Sequence of chain 1.C:
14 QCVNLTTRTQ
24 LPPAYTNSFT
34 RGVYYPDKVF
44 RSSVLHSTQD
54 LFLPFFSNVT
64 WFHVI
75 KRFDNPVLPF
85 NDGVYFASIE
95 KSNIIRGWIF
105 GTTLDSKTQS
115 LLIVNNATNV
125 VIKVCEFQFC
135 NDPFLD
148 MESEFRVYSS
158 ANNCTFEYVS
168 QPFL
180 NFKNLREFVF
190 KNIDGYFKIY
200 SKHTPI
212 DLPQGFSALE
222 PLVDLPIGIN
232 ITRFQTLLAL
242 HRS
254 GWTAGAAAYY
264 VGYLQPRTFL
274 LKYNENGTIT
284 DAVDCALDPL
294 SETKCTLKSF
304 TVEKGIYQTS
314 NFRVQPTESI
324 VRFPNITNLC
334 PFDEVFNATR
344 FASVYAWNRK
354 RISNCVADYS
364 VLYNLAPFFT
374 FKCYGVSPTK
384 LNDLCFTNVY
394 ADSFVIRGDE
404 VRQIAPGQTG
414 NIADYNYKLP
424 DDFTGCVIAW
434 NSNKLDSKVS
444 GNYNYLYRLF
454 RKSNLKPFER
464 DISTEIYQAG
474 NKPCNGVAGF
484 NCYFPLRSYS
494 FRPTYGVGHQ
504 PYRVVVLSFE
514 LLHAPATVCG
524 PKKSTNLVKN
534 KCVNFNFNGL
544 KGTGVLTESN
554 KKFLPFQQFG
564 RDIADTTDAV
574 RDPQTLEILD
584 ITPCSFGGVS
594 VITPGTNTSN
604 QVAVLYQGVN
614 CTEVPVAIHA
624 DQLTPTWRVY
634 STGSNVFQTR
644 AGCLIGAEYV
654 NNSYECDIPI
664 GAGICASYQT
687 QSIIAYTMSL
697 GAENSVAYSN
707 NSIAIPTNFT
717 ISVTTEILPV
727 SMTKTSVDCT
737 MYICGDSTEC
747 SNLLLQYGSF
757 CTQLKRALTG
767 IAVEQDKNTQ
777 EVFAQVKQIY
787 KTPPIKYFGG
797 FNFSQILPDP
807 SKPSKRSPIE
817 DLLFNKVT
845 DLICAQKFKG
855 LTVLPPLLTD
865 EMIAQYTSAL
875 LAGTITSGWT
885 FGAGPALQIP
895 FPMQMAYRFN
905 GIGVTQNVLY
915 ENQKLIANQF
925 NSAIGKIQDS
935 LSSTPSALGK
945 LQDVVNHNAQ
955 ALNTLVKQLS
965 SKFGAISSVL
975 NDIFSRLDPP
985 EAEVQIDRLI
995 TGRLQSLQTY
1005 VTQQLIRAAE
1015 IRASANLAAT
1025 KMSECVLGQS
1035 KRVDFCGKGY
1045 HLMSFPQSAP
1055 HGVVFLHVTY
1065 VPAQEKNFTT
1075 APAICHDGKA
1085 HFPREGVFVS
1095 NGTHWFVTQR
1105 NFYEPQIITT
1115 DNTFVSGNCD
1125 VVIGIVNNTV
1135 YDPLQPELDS

Binding-site contacts:
Ligand atom C7 contacts residue GLU278 of chain 1.C at 4.0 Å.
Ligand atom C7 contacts residue ASN277 of chain 1.C at 4.1 Å.
Ligand atom C2 contacts residue ASN279 of chain 1.C at 2.4 Å.
Ligand atom O5 contacts residue LYS555 of chain 1.B at 3.2 Å (salt-bridge).
Ligand atom O6 contacts residue LYS555 of chain 1.B at 3.2 Å (salt-bridge).
Ligand atom C6 contacts residue LYS555 of chain 1.B at 3.2 Å.
Ligand atom N2 contacts residue ASN279 of chain 1.C at 2.8 Å (h-bond).
Ligand atom O7 contacts residue ASN279 of chain 1.C at 3.6 Å.
Ligand atom C1 contacts residue LYS555 of chain 1.B at 4.4 Å.
Ligand atom C8 contacts residue ASN277 of chain 1.C at 3.6 Å.
Ligand atom C3 contacts residue ASN279 of chain 1.C at 3.8 Å.
Ligand atom C4 contacts residue ASN279 of chain 1.C at 4.2 Å.
Ligand atom C7 contacts residue ASN279 of chain 1.C at 3.4 Å.
Ligand atom C5 contacts residue ASN279 of chain 1.C at 3.7 Å.
Ligand atom O5 contacts residue ASN279 of chain 1.C at 2.5 Å (h-bond).
Ligand atom C1 contacts residue ASN279 of chain 1.C at 1.4 Å.
Ligand atom O7 contacts residue GLU278 of chain 1.C at 3.9 Å.
Ligand atom N2 contacts residue ASN277 of chain 1.C at 4.2 Å.
Ligand atom C5 contacts residue LYS555 of chain 1.B at 3.8 Å.
Ligand atom C8 contacts residue GLU278 of chain 1.C at 3.4 Å.
Ligand atom C8 contacts residue ASN279 of chain 1.C at 4.5 Å.

Sequence of chain 1.B:
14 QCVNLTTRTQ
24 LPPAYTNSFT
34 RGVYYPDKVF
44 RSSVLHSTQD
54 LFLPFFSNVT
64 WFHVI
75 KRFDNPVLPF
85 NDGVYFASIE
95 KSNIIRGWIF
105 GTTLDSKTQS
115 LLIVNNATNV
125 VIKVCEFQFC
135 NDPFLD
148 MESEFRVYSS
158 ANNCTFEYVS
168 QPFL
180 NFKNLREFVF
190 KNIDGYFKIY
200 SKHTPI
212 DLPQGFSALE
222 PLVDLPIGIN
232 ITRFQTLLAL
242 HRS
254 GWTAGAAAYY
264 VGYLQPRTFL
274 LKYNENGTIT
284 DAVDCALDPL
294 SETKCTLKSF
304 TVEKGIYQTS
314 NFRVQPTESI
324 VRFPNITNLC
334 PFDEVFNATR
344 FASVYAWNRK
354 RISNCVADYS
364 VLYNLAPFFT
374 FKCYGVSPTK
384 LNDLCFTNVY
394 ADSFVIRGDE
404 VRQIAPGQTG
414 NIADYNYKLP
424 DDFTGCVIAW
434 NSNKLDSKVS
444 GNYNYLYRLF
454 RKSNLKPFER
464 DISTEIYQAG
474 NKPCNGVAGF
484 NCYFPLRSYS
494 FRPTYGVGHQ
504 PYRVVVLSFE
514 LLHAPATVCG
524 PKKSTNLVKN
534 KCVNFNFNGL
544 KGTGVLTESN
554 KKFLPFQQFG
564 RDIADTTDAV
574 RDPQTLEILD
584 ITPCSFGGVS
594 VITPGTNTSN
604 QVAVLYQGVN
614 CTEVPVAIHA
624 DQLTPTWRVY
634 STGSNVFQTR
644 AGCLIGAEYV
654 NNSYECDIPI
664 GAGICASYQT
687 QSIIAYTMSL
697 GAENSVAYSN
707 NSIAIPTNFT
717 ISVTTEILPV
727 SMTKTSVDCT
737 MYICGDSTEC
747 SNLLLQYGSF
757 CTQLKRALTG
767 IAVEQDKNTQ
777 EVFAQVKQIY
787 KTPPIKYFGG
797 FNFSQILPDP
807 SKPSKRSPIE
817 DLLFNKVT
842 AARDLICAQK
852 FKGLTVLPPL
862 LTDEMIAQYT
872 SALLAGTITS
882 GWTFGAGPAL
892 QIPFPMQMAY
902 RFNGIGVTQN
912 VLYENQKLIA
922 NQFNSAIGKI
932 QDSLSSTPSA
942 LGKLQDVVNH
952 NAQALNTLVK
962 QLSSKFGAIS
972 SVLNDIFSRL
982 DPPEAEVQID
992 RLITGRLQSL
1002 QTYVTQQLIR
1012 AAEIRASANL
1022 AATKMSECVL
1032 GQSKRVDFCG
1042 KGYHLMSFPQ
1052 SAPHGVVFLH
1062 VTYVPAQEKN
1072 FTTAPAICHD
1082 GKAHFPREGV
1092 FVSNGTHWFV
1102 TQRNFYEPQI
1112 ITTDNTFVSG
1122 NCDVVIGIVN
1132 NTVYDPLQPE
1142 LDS

A small-molecule ligand and the protein it binds are described below.
Small molecule (SMILES): CC(=O)N[C@H]1[C@H](O[C@H]2[C@H](O)[C@@H](NC(C)=O)CO[C@@H]2CO)O[C@H](CO)[C@@H](O)[C@@H]1O